Sequence of chain 1.A:
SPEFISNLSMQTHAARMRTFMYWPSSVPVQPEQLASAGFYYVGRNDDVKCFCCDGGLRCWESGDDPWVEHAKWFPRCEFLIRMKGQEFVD

A small-molecule ligand and the protein it binds are described below.
Small molecule (SMILES): C[C@H](N)C(=O)N[C@@H](CCCN=C(N)N)C(=O)N[C@H](C(=O)N[C@H](C=O)CCCCN)[C@@H](C)O

Binding-site contacts:
Ligand atom CB contacts residue GLU73 of chain 1.A at 3.9 Å.
Ligand atom CB contacts residue ARG62 of chain 1.A at 3.8 Å.
Ligand atom C contacts residue LEU61 of chain 1.A at 3.6 Å (hydrophobic).
Ligand atom NZ contacts residue ASP51 of chain 1.A at 3.1 Å (salt-bridge).
Ligand atom CA contacts residue ARG62 of chain 1.A at 3.9 Å.
Ligand atom CB contacts residue ARG62 of chain 1.A at 4.0 Å.
Ligand atom CD contacts residue LEU61 of chain 1.A at 4.0 Å (hydrophobic).
Ligand atom CB contacts residue ASP68 of chain 1.A at 3.8 Å.
Ligand atom CE contacts residue ASP51 of chain 1.A at 4.0 Å.
Ligand atom CD contacts residue ASP51 of chain 1.A at 3.8 Å.
Ligand atom NZ contacts residue ARG62 of chain 1.A at 3.9 Å.
Ligand atom O contacts residue TRP77 of chain 1.A at 3.2 Å (h-bond).
Ligand atom CA contacts residue ASP68 of chain 1.A at 3.8 Å.
Ligand atom CD contacts residue GLY60 of chain 1.A at 4.0 Å.
Ligand atom N contacts residue GLY60 of chain 1.A at 3.3 Å (h-bond).
Ligand atom O contacts residue ARG62 of chain 1.A at 2.9 Å (salt-bridge).
Ligand atom CB contacts residue TRP64 of chain 1.A at 3.8 Å (hydrophobic).
Ligand atom N contacts residue ARG62 of chain 1.A at 3.0 Å (salt-bridge).
Ligand atom CA contacts residue CYS63 of chain 1.A at 3.4 Å (hydrophobic).
Ligand atom C contacts residue TRP77 of chain 1.A at 3.9 Å (hydrophobic).
Ligand atom CG2 contacts residue PHE78 of chain 1.A at 3.9 Å (hydrophobic).
Ligand atom CB contacts residue GLY60 of chain 1.A at 3.9 Å.
Ligand atom N contacts residue CYS63 of chain 1.A at 3.5 Å (h-bond).
Ligand atom CG2 contacts residue GLY60 of chain 1.A at 3.8 Å.
Ligand atom O contacts residue LEU61 of chain 1.A at 3.3 Å.
Ligand atom CA contacts residue LEU61 of chain 1.A at 4.0 Å (hydrophobic).
Ligand atom N contacts residue LEU61 of chain 1.A at 3.8 Å.
Ligand atom OG1 contacts residue TRP77 of chain 1.A at 3.8 Å.
Ligand atom CA contacts residue GLY60 of chain 1.A at 3.3 Å.
Ligand atom N contacts residue ASP68 of chain 1.A at 3.0 Å (salt-bridge).
Ligand atom CA contacts residue TRP77 of chain 1.A at 3.8 Å (hydrophobic).
Ligand atom CG2 contacts residue LEU61 of chain 1.A at 3.9 Å (hydrophobic).
Ligand atom CG2 contacts residue TRP77 of chain 1.A at 3.5 Å (hydrophobic).
Ligand atom C contacts residue ARG62 of chain 1.A at 3.6 Å.
Ligand atom CA contacts residue ARG62 of chain 1.A at 3.3 Å.
Ligand atom CG contacts residue ARG62 of chain 1.A at 3.9 Å.
Ligand atom O contacts residue GLU73 of chain 1.A at 3.7 Å.
Ligand atom CG contacts residue ARG62 of chain 1.A at 4.0 Å.
Ligand atom CG contacts residue LEU61 of chain 1.A at 4.0 Å (hydrophobic).
Ligand atom C contacts residue GLY60 of chain 1.A at 3.8 Å.